The small molecule below binds the protein below.
Small molecule (SMILES): O=c1[nH]cnc2c1ncn2[C@@H]1O[C@H](COP(=O)(O)O)[C@@H](O)[C@H]1O

Sequence of chain 1.D:
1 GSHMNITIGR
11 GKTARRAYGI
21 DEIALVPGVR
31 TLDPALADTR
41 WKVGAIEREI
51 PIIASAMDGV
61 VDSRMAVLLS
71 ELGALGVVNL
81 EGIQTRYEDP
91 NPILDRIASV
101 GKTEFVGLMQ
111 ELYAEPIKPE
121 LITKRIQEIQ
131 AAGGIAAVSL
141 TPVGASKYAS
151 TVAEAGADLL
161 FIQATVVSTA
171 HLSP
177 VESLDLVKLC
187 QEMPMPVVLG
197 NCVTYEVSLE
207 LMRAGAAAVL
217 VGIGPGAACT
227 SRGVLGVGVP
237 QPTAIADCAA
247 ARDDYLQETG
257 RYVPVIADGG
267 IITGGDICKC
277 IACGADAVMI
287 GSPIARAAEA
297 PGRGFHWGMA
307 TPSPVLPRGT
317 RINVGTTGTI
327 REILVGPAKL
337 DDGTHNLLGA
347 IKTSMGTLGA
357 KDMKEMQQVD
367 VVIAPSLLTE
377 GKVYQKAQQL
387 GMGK

Binding-site contacts:
Ligand atom O1P contacts residue XMP1 of chain 1.P at 0.3 Å (h-bond).
Ligand atom C6 contacts residue XMP1 of chain 1.P at 0.3 Å.
Ligand atom N3 contacts residue XMP1 of chain 1.P at 0.6 Å (h-bond).
Ligand atom C4' contacts residue XMP1 of chain 1.P at 0.1 Å.
Ligand atom O2' contacts residue ASP264 of chain 1.D at 2.5 Å (salt-bridge).
Ligand atom O5' contacts residue XMP1 of chain 1.P at 0.1 Å (h-bond).
Ligand atom C2 contacts residue XMP1 of chain 1.P at 0.8 Å.
Ligand atom O3P contacts residue XMP1 of chain 1.P at 0.4 Å (h-bond).
Ligand atom C8 contacts residue XMP1 of chain 1.P at 0.3 Å.
Ligand atom N3 contacts residue CYS225 of chain 1.D at 2.4 Å (h-bond).
Ligand atom O2P contacts residue GLY222 of chain 1.D at 3.2 Å.
Ligand atom C5 contacts residue XMP1 of chain 1.P at 0.2 Å.
Ligand atom N1 contacts residue CYS225 of chain 1.D at 2.8 Å (h-bond).
Ligand atom O3' contacts residue SER55 of chain 1.D at 2.9 Å (h-bond).
Ligand atom C1' contacts residue XMP1 of chain 1.P at 0.1 Å.
Ligand atom O6 contacts residue MET305 of chain 1.D at 3.3 Å (h-bond).
Ligand atom N7 contacts residue MET305 of chain 1.D at 3.1 Å (h-bond).
Ligand atom N1 contacts residue ARG314 of chain 1.D at 2.7 Å (salt-bridge).
Ligand atom O3' contacts residue ASP264 of chain 1.D at 2.5 Å (salt-bridge).
Ligand atom O1P contacts residue HIS302 of chain 1.D at 2.9 Å (h-bond).
Ligand atom N1 contacts residue XMP1 of chain 1.P at 0.6 Å (h-bond).
Ligand atom O3P contacts residue SER288 of chain 1.D at 3.2 Å (h-bond).
Ligand atom N9 contacts residue XMP1 of chain 1.P at 0.1 Å (h-bond).
Ligand atom C2 contacts residue CYS225 of chain 1.D at 1.8 Å (hydrophobic).
Ligand atom C3' contacts residue XMP1 of chain 1.P at 0.1 Å.
Ligand atom O2P contacts residue ALA223 of chain 1.D at 2.8 Å (h-bond).
Ligand atom O2' contacts residue XMP1 of chain 1.P at 0.1 Å (h-bond).
Ligand atom N7 contacts residue XMP1 of chain 1.P at 0.2 Å (h-bond).
Ligand atom O4' contacts residue XMP1 of chain 1.P at 0.1 Å (h-bond).
Ligand atom C4 contacts residue XMP1 of chain 1.P at 0.3 Å.
Ligand atom O3P contacts residue GLY287 of chain 1.D at 2.5 Å (h-bond).
Ligand atom O6 contacts residue ALA306 of chain 1.D at 2.7 Å (h-bond).
Ligand atom C2' contacts residue XMP1 of chain 1.P at 0.1 Å.
Ligand atom O6 contacts residue XMP1 of chain 1.P at 0.3 Å (h-bond).
Ligand atom O3' contacts residue XMP1 of chain 1.P at 0.1 Å (h-bond).
Ligand atom C5' contacts residue XMP1 of chain 1.P at 0.0 Å.
Ligand atom O6 contacts residue GLY304 of chain 1.D at 3.3 Å.
Ligand atom O2P contacts residue XMP1 of chain 1.P at 0.1 Å (h-bond).
Ligand atom P contacts residue XMP1 of chain 1.P at 0.1 Å.
Ligand atom O2P contacts residue GLY266 of chain 1.D at 3.0 Å (h-bond).